Sequence of chain 30.A:
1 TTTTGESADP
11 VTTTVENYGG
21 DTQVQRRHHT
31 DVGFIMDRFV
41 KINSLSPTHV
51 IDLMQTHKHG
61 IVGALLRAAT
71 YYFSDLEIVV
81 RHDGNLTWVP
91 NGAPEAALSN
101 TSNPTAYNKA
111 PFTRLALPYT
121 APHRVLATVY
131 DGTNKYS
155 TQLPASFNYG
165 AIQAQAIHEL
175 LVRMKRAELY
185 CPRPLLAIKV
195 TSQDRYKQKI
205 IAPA

Sequence of chain 30.B:
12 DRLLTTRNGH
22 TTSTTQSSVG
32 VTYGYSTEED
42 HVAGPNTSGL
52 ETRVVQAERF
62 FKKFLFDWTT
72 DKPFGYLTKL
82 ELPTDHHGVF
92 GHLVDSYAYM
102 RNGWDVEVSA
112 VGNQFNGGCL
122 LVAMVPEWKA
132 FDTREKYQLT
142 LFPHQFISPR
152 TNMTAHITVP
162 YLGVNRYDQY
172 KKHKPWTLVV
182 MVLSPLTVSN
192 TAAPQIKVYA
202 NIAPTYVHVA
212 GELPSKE

The protein below binds the small molecule below.
Small molecule (SMILES): O=C(O)[C@@H]1O[C@@H](O[C@H]2[C@H](O)[C@@H](NS(=O)(=O)O)[C@@H](O)O[C@@H]2COS(=O)(=O)O)[C@H](OS(=O)(=O)O)[C@@H](O)[C@@H]1O[C@H]1O[C@H](COS(=O)(=O)O)[C@@H](O)[C@H](O)[C@H]1NS(=O)(=O)O

Binding-site contacts:
Ligand atom N2 contacts residue ARG56 of chain 29.C at 3.9 Å.
Ligand atom O6 contacts residue ARG135 of chain 30.B at 3.6 Å.
Ligand atom O6S contacts residue ARG56 of chain 29.C at 3.7 Å.
Ligand atom C5 contacts residue ARG135 of chain 30.B at 4.1 Å.
Ligand atom S2 contacts residue ARG56 of chain 29.C at 3.4 Å (salt-bridge).
Ligand atom S1 contacts residue ASP59 of chain 29.C at 3.7 Å.
Ligand atom O3 contacts residue ASP59 of chain 29.C at 4.0 Å.
Ligand atom C2 contacts residue LYS193 of chain 30.A at 3.6 Å.
Ligand atom O4 contacts residue THR195 of chain 30.A at 3.7 Å.
Ligand atom O1S contacts residue ASP58 of chain 29.C at 4.1 Å.
Ligand atom O2S contacts residue ARG56 of chain 29.C at 4.1 Å.
Ligand atom O6S contacts residue ARG135 of chain 30.B at 3.7 Å.
Ligand atom C6 contacts residue ARG135 of chain 30.B at 3.8 Å.
Ligand atom C5 contacts residue THR134 of chain 30.B at 3.9 Å.
Ligand atom O5S contacts residue ASN88 of chain 29.C at 3.0 Å (h-bond).
Ligand atom O2S contacts residue ASP58 of chain 29.C at 2.3 Å (salt-bridge).
Ligand atom S2 contacts residue ARG135 of chain 30.B at 4.0 Å.
Ligand atom C3 contacts residue ARG56 of chain 29.C at 3.9 Å.
Ligand atom O6B contacts residue LYS193 of chain 30.A at 4.1 Å.
Ligand atom S1 contacts residue ASP58 of chain 29.C at 3.7 Å.
Ligand atom C6 contacts residue THR134 of chain 30.B at 3.5 Å.
Ligand atom O3S contacts residue LYS193 of chain 30.A at 3.1 Å (salt-bridge).
Ligand atom O5 contacts residue LYS193 of chain 30.A at 3.6 Å.
Ligand atom O3 contacts residue LYS193 of chain 30.A at 2.8 Å (salt-bridge).
Ligand atom O5S contacts residue ARG135 of chain 30.B at 3.6 Å.
Ligand atom O6 contacts residue LYS193 of chain 30.A at 3.5 Å.
Ligand atom O1 contacts residue ASP133 of chain 30.B at 4.1 Å.
Ligand atom O6S contacts residue LYS193 of chain 30.A at 3.4 Å.
Ligand atom C4 contacts residue LYS193 of chain 30.A at 3.4 Å.
Ligand atom O3 contacts residue ARG56 of chain 29.C at 3.9 Å.
Ligand atom O1S contacts residue ASP59 of chain 29.C at 3.0 Å.
Ligand atom C3 contacts residue LYS193 of chain 30.A at 3.6 Å.
Ligand atom C1 contacts residue ASP133 of chain 30.B at 4.0 Å.
Ligand atom O2S contacts residue ASP59 of chain 29.C at 3.2 Å.
Ligand atom O6S contacts residue ASN88 of chain 29.C at 3.9 Å.
Ligand atom O5S contacts residue ARG56 of chain 29.C at 3.6 Å (salt-bridge).
Ligand atom O5 contacts residue ARG135 of chain 30.B at 3.2 Å.
Ligand atom O3S contacts residue THR134 of chain 30.B at 3.3 Å (h-bond).
Ligand atom S2 contacts residue ASN88 of chain 29.C at 4.0 Å.
Ligand atom O4S contacts residue ARG56 of chain 29.C at 2.5 Å (salt-bridge).

Sequence of chain 29.C:
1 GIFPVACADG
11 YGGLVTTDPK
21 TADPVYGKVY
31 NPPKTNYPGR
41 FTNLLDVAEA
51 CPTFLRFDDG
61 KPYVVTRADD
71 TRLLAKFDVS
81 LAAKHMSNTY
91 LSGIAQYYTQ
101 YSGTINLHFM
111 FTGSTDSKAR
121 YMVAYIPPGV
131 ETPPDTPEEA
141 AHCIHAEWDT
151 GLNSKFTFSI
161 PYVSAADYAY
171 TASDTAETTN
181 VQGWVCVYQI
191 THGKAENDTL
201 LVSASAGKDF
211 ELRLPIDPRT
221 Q